The small molecule below binds the protein below.
Small molecule (SMILES): CC(=O)N[C@@H]1[C@@H](O)[C@H](O)[C@@H](CO)O[C@H]1O

Sequence of chain 1.A:
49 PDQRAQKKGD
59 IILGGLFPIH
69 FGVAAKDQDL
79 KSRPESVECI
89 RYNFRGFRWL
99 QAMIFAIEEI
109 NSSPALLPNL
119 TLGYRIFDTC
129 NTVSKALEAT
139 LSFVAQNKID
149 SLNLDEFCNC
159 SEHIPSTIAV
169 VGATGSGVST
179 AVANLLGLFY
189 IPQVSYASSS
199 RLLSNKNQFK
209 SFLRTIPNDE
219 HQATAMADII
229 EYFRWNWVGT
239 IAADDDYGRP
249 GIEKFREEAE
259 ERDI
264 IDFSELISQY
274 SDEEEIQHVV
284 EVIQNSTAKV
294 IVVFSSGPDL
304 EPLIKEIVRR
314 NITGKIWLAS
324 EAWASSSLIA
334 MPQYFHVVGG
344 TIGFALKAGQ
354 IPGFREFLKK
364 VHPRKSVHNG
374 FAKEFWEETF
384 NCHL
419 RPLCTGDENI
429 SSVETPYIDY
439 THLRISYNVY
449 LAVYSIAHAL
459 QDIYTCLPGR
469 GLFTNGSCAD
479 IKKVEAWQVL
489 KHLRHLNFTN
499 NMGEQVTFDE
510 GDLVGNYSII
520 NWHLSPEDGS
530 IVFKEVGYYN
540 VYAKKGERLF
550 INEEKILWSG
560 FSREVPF

Binding-site contacts:
Ligand atom C1 contacts residue ASN288 of chain 1.A at 1.4 Å.
Ligand atom C7 contacts residue ASN288 of chain 1.A at 3.3 Å.
Ligand atom C1 contacts residue GLU284 of chain 1.A at 4.3 Å.
Ligand atom C8 contacts residue GLU284 of chain 1.A at 3.6 Å.
Ligand atom C5 contacts residue ASN288 of chain 1.A at 3.4 Å.
Ligand atom N2 contacts residue GLU284 of chain 1.A at 3.0 Å (salt-bridge).
Ligand atom C8 contacts residue HIS281 of chain 1.A at 3.8 Å.
Ligand atom O3 contacts residue GLU284 of chain 1.A at 3.9 Å.
Ligand atom C4 contacts residue ASN288 of chain 1.A at 4.1 Å.
Ligand atom C2 contacts residue ASN288 of chain 1.A at 2.5 Å.
Ligand atom N2 contacts residue ASN288 of chain 1.A at 3.1 Å (h-bond).
Ligand atom C3 contacts residue GLU284 of chain 1.A at 3.8 Å.
Ligand atom C7 contacts residue GLU284 of chain 1.A at 3.8 Å.
Ligand atom C3 contacts residue ASN288 of chain 1.A at 3.8 Å.
Ligand atom C8 contacts residue VAL285 of chain 1.A at 3.9 Å (hydrophobic).
Ligand atom O5 contacts residue ASN288 of chain 1.A at 2.4 Å (h-bond).
Ligand atom C2 contacts residue GLU284 of chain 1.A at 3.8 Å.
Ligand atom O7 contacts residue ASN288 of chain 1.A at 3.0 Å (h-bond).
Ligand atom C6 contacts residue ASN288 of chain 1.A at 3.3 Å.